Sequence of chain 1.A:
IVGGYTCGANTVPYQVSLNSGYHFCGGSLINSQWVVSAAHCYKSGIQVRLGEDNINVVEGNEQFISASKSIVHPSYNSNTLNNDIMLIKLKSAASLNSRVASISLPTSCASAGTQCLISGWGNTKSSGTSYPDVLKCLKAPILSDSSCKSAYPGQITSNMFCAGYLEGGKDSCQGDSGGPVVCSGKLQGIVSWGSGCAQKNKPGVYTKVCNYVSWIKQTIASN

This small molecule binds to this protein.
Small molecule (SMILES): NC(=[NH2+])c1ccc2[nH]c(-c3cc(CC[NH3+])cc(-c4ccccc4)c3[O-])nc2c1

Binding-site contacts:
Ligand atom N2 contacts residue SER172 of chain 1.A at 3.0 Å (h-bond).
Ligand atom C3B contacts residue CYS25 of chain 1.A at 3.7 Å (hydrophobic).
Ligand atom C6' contacts residue SER177 of chain 1.A at 3.6 Å.
Ligand atom C3 contacts residue VAL191 of chain 1.A at 3.6 Å (hydrophobic).
Ligand atom C4 contacts residue SER192 of chain 1.A at 3.8 Å.
Ligand atom C4B contacts residue HIS40 of chain 1.A at 3.4 Å.
Ligand atom N2 contacts residue TRP193 of chain 1.A at 3.8 Å.
Ligand atom C6B contacts residue HIS40 of chain 1.A at 3.5 Å.
Ligand atom C3 contacts residue SER192 of chain 1.A at 3.6 Å.
Ligand atom N3 contacts residue SER192 of chain 1.A at 3.8 Å.
Ligand atom C7 contacts residue ASP171 of chain 1.A at 3.5 Å.
Ligand atom C2 contacts residue VAL191 of chain 1.A at 3.8 Å (hydrophobic).
Ligand atom C3' contacts residue GLN174 of chain 1.A at 3.5 Å.
Ligand atom N1 contacts residue GLY194 of chain 1.A at 3.8 Å.
Ligand atom CV' contacts residue GLN174 of chain 1.A at 3.6 Å.
Ligand atom O6' contacts residue HIS40 of chain 1.A at 2.8 Å (h-bond).
Ligand atom C4 contacts residue SER177 of chain 1.A at 3.6 Å.
Ligand atom N2 contacts residue ASP171 of chain 1.A at 3.0 Å (salt-bridge).
Ligand atom C3 contacts residue SER177 of chain 1.A at 3.8 Å.
Ligand atom C1B contacts residue HIS40 of chain 1.A at 3.8 Å.
Ligand atom C4' contacts residue GLN174 of chain 1.A at 3.7 Å.
Ligand atom C1 contacts residue SER172 of chain 1.A at 3.8 Å.
Ligand atom C7 contacts residue GLY196 of chain 1.A at 3.8 Å.
Ligand atom N1 contacts residue ASP171 of chain 1.A at 3.0 Å (salt-bridge).
Ligand atom C7 contacts residue SER172 of chain 1.A at 3.2 Å.
Ligand atom N3 contacts residue SER177 of chain 1.A at 2.8 Å (h-bond).
Ligand atom C8 contacts residue GLN174 of chain 1.A at 3.7 Å.
Ligand atom C5 contacts residue GLN174 of chain 1.A at 3.8 Å.
Ligand atom O6' contacts residue SER177 of chain 1.A at 2.3 Å (h-bond).
Ligand atom C5B contacts residue HIS40 of chain 1.A at 3.3 Å.
Ligand atom C6' contacts residue HIS40 of chain 1.A at 3.8 Å.
Ligand atom N1 contacts residue SER172 of chain 1.A at 3.5 Å (h-bond).
Ligand atom C2' contacts residue GLN174 of chain 1.A at 3.7 Å.
Ligand atom C1' contacts residue GLN174 of chain 1.A at 3.8 Å.
Ligand atom N2 contacts residue GLY204 of chain 1.A at 3.3 Å.
Ligand atom N1 contacts residue CYS197 of chain 1.A at 3.7 Å.
Ligand atom C2 contacts residue SER172 of chain 1.A at 3.6 Å.
Ligand atom C6 contacts residue GLY196 of chain 1.A at 3.7 Å.
Ligand atom C1 contacts residue TRP193 of chain 1.A at 3.8 Å (hydrophobic).
Ligand atom N1 contacts residue GLY196 of chain 1.A at 2.7 Å (h-bond).